Binding-site contacts:
Ligand atom CAD contacts residue ASP103 of chain 1.A at 3.9 Å.
Ligand atom CAF contacts residue TYR85 of chain 1.A at 4.3 Å (hydrophobic).
Ligand atom OAH contacts residue TYR85 of chain 1.A at 3.6 Å (h-bond).
Ligand atom CAD contacts residue GLU106 of chain 1.A at 3.7 Å.
Ligand atom OAA contacts residue ASP103 of chain 1.A at 3.0 Å (salt-bridge).
Ligand atom CAD contacts residue PHE107 of chain 1.A at 3.5 Å (hydrophobic).
Ligand atom CAG contacts residue ARG99 of chain 1.A at 4.4 Å.
Ligand atom CAI contacts residue ARG99 of chain 1.A at 3.3 Å.
Ligand atom CAI contacts residue TYR85 of chain 1.A at 4.4 Å (hydrophobic).
Ligand atom CAC contacts residue GLN102 of chain 1.A at 4.3 Å.
Ligand atom CAF contacts residue GLN102 of chain 1.A at 3.8 Å.
Ligand atom CAG contacts residue TYR85 of chain 1.A at 4.3 Å (hydrophobic).
Ligand atom OAH contacts residue GLN102 of chain 1.A at 4.1 Å.
Ligand atom OAH contacts residue ARG99 of chain 1.A at 4.3 Å.
Ligand atom CAB contacts residue ASP103 of chain 1.A at 4.0 Å.
Ligand atom CAC contacts residue GLU106 of chain 1.A at 4.3 Å.

The small molecule below binds the protein below.
Small molecule (SMILES): C[C@H](O)COC[C@H](C)O

Sequence of chain 1.A:
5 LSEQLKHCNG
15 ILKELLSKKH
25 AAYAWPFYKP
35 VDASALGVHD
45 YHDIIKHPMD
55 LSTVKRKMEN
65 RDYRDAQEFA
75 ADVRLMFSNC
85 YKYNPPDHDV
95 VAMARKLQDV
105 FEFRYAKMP